Binding-site contacts:
Ligand atom O6 contacts residue MET151 of chain 3.E at 3.5 Å.
Ligand atom N2 contacts residue THR156 of chain 3.E at 3.2 Å.
Ligand atom O5 contacts residue MET151 of chain 3.E at 4.2 Å.
Ligand atom O7 contacts residue ASN154 of chain 3.E at 3.2 Å (h-bond).
Ligand atom O5 contacts residue ASN154 of chain 3.E at 3.8 Å.
Ligand atom C2 contacts residue THR156 of chain 3.E at 3.9 Å.
Ligand atom C1 contacts residue ASN154 of chain 3.E at 3.1 Å.
Ligand atom N2 contacts residue ASN154 of chain 3.E at 4.0 Å.
Ligand atom O7 contacts residue THR156 of chain 3.E at 4.5 Å.
Ligand atom C1 contacts residue THR156 of chain 3.E at 3.6 Å.
Ligand atom C8 contacts residue ASN154 of chain 3.E at 4.5 Å.
Ligand atom C2 contacts residue ASN154 of chain 3.E at 4.1 Å.
Ligand atom C7 contacts residue THR156 of chain 3.E at 3.6 Å.
Ligand atom C3 contacts residue THR156 of chain 3.E at 4.4 Å.
Ligand atom C7 contacts residue ASN154 of chain 3.E at 3.7 Å.
Ligand atom C8 contacts residue THR156 of chain 3.E at 3.7 Å.

Sequence of chain 3.E:
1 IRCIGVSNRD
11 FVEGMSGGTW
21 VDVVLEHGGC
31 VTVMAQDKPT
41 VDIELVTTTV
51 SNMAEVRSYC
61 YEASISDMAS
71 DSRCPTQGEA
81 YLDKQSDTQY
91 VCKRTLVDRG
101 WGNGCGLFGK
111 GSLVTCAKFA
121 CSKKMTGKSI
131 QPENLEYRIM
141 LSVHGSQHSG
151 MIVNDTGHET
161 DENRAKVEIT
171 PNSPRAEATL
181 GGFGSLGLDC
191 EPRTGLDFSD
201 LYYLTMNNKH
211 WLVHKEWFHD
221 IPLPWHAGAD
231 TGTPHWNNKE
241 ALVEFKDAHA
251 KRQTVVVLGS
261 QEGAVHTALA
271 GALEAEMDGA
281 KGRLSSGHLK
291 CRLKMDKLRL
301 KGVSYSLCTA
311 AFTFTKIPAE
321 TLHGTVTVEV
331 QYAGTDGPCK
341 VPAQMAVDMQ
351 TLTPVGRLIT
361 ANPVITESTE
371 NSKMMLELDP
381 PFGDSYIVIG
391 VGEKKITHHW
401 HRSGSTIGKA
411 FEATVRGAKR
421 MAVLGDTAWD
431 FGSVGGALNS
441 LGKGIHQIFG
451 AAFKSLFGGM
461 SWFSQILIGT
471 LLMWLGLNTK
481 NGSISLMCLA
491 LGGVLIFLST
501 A

This small molecule binds to this protein.
Small molecule (SMILES): CC(=O)N[C@H]1[C@H](O[C@H]2[C@H](O)[C@@H](NC(C)=O)CO[C@@H]2CO)O[C@H](CO)[C@@H](O)[C@@H]1O